The small molecule below binds the protein below.
Small molecule (SMILES): CC(=O)N[C@@H]1[C@@H](O)[C@H](O)[C@@H](CO)O[C@H]1O

Sequence of chain 1.B:
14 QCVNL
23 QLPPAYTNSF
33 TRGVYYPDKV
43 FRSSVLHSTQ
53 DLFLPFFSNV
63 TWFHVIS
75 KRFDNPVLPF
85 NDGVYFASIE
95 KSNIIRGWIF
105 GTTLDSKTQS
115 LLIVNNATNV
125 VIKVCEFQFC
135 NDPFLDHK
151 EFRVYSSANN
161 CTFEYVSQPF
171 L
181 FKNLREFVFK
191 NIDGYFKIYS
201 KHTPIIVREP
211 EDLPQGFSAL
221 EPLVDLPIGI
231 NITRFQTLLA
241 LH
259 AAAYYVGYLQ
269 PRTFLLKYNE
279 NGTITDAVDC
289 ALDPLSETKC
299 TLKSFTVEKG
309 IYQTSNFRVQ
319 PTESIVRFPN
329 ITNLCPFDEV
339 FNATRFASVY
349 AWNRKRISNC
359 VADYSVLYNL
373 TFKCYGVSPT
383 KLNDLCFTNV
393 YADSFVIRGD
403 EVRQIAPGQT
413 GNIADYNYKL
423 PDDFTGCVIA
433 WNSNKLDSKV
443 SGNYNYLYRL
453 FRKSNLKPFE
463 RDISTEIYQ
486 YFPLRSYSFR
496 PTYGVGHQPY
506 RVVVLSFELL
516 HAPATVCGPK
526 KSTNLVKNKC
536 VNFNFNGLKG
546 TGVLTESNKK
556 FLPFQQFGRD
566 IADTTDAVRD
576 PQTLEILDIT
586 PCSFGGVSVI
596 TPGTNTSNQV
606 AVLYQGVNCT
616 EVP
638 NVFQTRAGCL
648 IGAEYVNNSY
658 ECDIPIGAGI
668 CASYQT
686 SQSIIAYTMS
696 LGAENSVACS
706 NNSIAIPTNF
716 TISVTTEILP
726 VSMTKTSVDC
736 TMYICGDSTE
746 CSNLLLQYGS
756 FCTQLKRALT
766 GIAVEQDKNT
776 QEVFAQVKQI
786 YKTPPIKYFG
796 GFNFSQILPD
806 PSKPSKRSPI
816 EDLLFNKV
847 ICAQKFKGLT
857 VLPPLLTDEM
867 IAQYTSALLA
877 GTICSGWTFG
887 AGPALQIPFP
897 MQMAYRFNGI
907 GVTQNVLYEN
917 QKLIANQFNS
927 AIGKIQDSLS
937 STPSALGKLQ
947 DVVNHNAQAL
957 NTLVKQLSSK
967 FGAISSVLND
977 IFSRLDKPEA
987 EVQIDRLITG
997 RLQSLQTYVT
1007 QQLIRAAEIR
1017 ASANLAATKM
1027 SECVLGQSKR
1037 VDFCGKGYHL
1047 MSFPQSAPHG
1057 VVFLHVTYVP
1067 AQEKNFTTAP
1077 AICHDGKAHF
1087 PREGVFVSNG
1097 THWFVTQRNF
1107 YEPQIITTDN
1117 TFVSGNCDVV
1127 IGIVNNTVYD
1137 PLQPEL

Binding-site contacts:
Ligand atom C3 contacts residue ASN328 of chain 1.B at 3.8 Å.
Ligand atom C4 contacts residue ASN328 of chain 1.B at 4.3 Å.
Ligand atom C2 contacts residue ASN328 of chain 1.B at 2.5 Å.
Ligand atom C6 contacts residue GLN577 of chain 1.B at 3.5 Å.
Ligand atom N2 contacts residue ILE329 of chain 1.B at 4.3 Å.
Ligand atom O7 contacts residue ASN328 of chain 1.B at 3.9 Å.
Ligand atom C7 contacts residue ASN328 of chain 1.B at 3.6 Å.
Ligand atom O5 contacts residue GLN577 of chain 1.B at 4.4 Å.
Ligand atom O6 contacts residue GLN577 of chain 1.B at 2.9 Å (h-bond).
Ligand atom C5 contacts residue ASN328 of chain 1.B at 3.7 Å.
Ligand atom C7 contacts residue ILE329 of chain 1.B at 4.2 Å (hydrophobic).
Ligand atom C8 contacts residue ILE329 of chain 1.B at 3.4 Å (hydrophobic).
Ligand atom O5 contacts residue ASN328 of chain 1.B at 2.4 Å (h-bond).
Ligand atom N2 contacts residue ASN328 of chain 1.B at 3.0 Å (h-bond).
Ligand atom C1 contacts residue ASN328 of chain 1.B at 1.5 Å.